The protein below binds the small molecule below.
Small molecule (SMILES): CCO/N=C/c1ccc(OCCCCCN2CCN(c3ccncc3)C2=O)cc1

Sequence of chain 9.C:
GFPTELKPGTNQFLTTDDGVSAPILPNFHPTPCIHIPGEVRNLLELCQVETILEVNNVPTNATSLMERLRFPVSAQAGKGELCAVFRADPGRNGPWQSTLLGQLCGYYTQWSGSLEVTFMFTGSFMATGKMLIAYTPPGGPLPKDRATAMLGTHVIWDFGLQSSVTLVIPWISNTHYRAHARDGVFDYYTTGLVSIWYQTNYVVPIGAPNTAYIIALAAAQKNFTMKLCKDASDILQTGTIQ

Binding-site contacts:
Ligand atom OAB contacts residue ILE113 of chain 8.A at 3.2 Å (h-bond).
Ligand atom CBA contacts residue TRP203 of chain 8.A at 3.3 Å (hydrophobic).
Ligand atom CAA contacts residue PRO177 of chain 8.A at 3.3 Å (hydrophobic).
Ligand atom NAT contacts residue PHE155 of chain 8.A at 3.9 Å.
Ligand atom CAI contacts residue VAL192 of chain 8.A at 3.9 Å (hydrophobic).
Ligand atom CAN contacts residue ILE111 of chain 8.A at 3.8 Å (hydrophobic).
Ligand atom CAS contacts residue TRP203 of chain 8.A at 3.5 Å (hydrophobic).
Ligand atom CAA contacts residue VAL179 of chain 8.A at 3.3 Å (hydrophobic).
Ligand atom CAH contacts residue PHE155 of chain 8.A at 3.7 Å (hydrophobic).
Ligand atom CAF contacts residue TRP203 of chain 8.A at 3.8 Å (hydrophobic).
Ligand atom CAC contacts residue PHE137 of chain 8.A at 3.8 Å (hydrophobic).
Ligand atom CAL contacts residue PHE155 of chain 8.A at 3.7 Å (hydrophobic).
Ligand atom CAP contacts residue ILE111 of chain 8.A at 3.6 Å (hydrophobic).
Ligand atom CAS contacts residue TYR201 of chain 8.A at 3.7 Å (hydrophobic).
Ligand atom NBC contacts residue TRP203 of chain 8.A at 3.2 Å.
Ligand atom CAI contacts residue PHE135 of chain 8.A at 3.7 Å (hydrophobic).
Ligand atom CBA contacts residue ASN228 of chain 8.A at 3.8 Å.
Ligand atom CAD contacts residue THR114 of chain 8.A at 3.6 Å.
Ligand atom CAE contacts residue GLN202 of chain 8.A at 3.4 Å.
Ligand atom NBB contacts residue TRP203 of chain 8.A at 3.9 Å.
Ligand atom OAW contacts residue MET195 of chain 8.A at 3.3 Å.
Ligand atom CAG contacts residue ASN228 of chain 8.A at 3.2 Å.
Ligand atom CAJ contacts residue PHE155 of chain 8.A at 3.8 Å (hydrophobic).
Ligand atom CAS contacts residue ASN228 of chain 8.A at 3.7 Å.
Ligand atom CAP contacts residue PHE135 of chain 8.A at 3.6 Å (hydrophobic).
Ligand atom CAA contacts residue TYR153 of chain 8.A at 3.7 Å (hydrophobic).
Ligand atom CAE contacts residue ASN228 of chain 8.A at 3.4 Å.
Ligand atom OAB contacts residue ASP112 of chain 8.A at 3.6 Å.
Ligand atom CAR contacts residue TYR201 of chain 8.A at 3.5 Å (hydrophobic).
Ligand atom CAG contacts residue TRP203 of chain 8.A at 3.6 Å (hydrophobic).
Ligand atom CAD contacts residue ASP112 of chain 8.A at 3.7 Å.
Ligand atom CAG contacts residue GLN202 of chain 8.A at 3.5 Å.
Ligand atom CAC contacts residue PHE233 of chain 8.A at 3.9 Å (hydrophobic).
Ligand atom CAK contacts residue PHE135 of chain 8.A at 3.6 Å (hydrophobic).
Ligand atom CAL contacts residue PRO177 of chain 8.A at 3.7 Å (hydrophobic).
Ligand atom CAF contacts residue ASP112 of chain 8.A at 3.6 Å.
Ligand atom CAA contacts residue SER178 of chain 8.A at 3.5 Å.
Ligand atom OAB contacts residue TRP203 of chain 8.A at 3.8 Å.
Ligand atom OAW contacts residue ILE111 of chain 8.A at 3.9 Å.
Ligand atom CAX contacts residue TRP203 of chain 8.A at 3.5 Å (hydrophobic).

Sequence of chain 8.A:
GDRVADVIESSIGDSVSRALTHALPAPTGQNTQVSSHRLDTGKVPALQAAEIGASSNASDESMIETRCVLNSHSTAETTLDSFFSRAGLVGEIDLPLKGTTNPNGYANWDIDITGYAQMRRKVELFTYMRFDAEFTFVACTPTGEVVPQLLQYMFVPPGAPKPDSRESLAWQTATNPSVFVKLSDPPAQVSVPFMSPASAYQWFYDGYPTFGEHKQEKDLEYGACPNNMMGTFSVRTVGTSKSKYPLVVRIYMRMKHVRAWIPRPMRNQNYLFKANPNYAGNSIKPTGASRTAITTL

Sequence of chain 8.C:
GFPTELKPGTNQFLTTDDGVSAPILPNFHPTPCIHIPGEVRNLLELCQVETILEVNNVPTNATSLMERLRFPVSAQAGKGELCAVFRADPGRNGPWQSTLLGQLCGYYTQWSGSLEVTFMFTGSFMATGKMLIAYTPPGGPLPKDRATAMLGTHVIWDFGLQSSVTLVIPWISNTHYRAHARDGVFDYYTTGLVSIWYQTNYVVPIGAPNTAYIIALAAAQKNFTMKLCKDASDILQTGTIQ